Sequence of chain 2.A:
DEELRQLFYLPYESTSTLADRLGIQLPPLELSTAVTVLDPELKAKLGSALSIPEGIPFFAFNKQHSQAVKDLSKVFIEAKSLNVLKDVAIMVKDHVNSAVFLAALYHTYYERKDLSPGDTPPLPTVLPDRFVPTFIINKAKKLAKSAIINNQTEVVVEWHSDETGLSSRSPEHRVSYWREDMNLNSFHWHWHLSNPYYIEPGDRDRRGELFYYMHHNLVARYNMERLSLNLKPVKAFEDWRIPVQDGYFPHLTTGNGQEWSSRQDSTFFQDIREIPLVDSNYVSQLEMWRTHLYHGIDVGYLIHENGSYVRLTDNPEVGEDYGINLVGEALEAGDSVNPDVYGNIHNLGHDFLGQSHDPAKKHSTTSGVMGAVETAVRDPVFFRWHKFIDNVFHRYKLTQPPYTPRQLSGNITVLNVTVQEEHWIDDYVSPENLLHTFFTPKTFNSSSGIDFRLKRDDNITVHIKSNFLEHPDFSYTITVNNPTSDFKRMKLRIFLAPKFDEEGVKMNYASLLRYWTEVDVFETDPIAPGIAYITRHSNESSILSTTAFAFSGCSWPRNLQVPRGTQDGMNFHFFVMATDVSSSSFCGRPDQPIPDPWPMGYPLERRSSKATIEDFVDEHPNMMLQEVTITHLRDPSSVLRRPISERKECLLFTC

Binding-site contacts:
Ligand atom C1 contacts residue ASN427 of chain 2.A at 1.4 Å.
Ligand atom C6 contacts residue GLU443 of chain 2.A at 3.1 Å.
Ligand atom C7 contacts residue ASN427 of chain 2.A at 3.0 Å.
Ligand atom C8 contacts residue LEU426 of chain 2.A at 3.9 Å (hydrophobic).
Ligand atom C7 contacts residue LEU426 of chain 2.A at 4.5 Å (hydrophobic).
Ligand atom C8 contacts residue ASN427 of chain 2.A at 4.2 Å.
Ligand atom C5 contacts residue GLU443 of chain 2.A at 4.1 Å.
Ligand atom O5 contacts residue ASN427 of chain 2.A at 2.4 Å (h-bond).
Ligand atom C3 contacts residue ASN427 of chain 2.A at 3.7 Å.
Ligand atom O6 contacts residue GLU443 of chain 2.A at 3.6 Å.
Ligand atom C2 contacts residue ASN427 of chain 2.A at 2.3 Å.
Ligand atom C5 contacts residue ASN427 of chain 2.A at 3.6 Å.
Ligand atom N2 contacts residue ASN427 of chain 2.A at 2.7 Å (h-bond).
Ligand atom C4 contacts residue ASN427 of chain 2.A at 4.2 Å.
Ligand atom O7 contacts residue ASN427 of chain 2.A at 3.0 Å (h-bond).

A small-molecule ligand and the protein it binds are described below.
Small molecule (SMILES): CC(=O)N[C@@H]1[C@@H](O)[C@H](O)[C@@H](CO)O[C@H]1O